Sequence of chain 1.A:
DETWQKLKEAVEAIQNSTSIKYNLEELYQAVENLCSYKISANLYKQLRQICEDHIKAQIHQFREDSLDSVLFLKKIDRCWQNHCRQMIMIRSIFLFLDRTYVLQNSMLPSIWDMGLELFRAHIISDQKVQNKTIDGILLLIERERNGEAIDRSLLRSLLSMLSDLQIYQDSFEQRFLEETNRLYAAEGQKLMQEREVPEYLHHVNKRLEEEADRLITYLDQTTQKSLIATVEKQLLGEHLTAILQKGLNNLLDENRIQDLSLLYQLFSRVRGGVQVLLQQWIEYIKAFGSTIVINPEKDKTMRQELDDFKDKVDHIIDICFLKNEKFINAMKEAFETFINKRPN

The small molecule below binds the protein below.
Small molecule (SMILES): CC(=O)N[C@@H](CC(=O)O)C(=O)N1CCC[C@H]1C(=O)N[C@@H](C)C(=O)N[C@@H](CC(=O)O)C(=O)N[C@@H](CCCN=C(N)N)C(=O)N[C@@H](CC1=c2ccccc2=NC1)C(=O)N[C@@H](CS)C(=O)N[C@@H](CCC(=O)O)C(=O)N[C@@H](CC(C)C)C(=O)N[C@@H](C)C(=O)N[C@@H](C)C(=O)N[C@@H](CC1=c2ccccc2=NC1)C(=O)N[C@H](C(=O)N[C@@H](CS)C(=O)N[C@@H](CC(=O)O)C(=O)N[C@H](C(=O)N[C@@H](Cc1ccccc1)C(N)=O)[C@@H](C)O)[C@@H](C)O

Binding-site contacts:
Ligand atom CD1 contacts residue LYS342 of chain 1.A at 3.6 Å.
Ligand atom NH2 contacts residue PRO306 of chain 1.A at 3.2 Å.
Ligand atom CD1 contacts residue ASP317 of chain 1.A at 3.6 Å.
Ligand atom CG contacts residue LEU316 of chain 1.A at 3.5 Å (hydrophobic).
Ligand atom CB contacts residue WHL1 of chain 1.I at 3.5 Å.
Ligand atom CD1 contacts residue ARG313 of chain 1.A at 3.5 Å.
Ligand atom OE1 contacts residue ARG313 of chain 1.A at 3.6 Å.
Ligand atom CB contacts residue WHL1 of chain 1.I at 2.6 Å.
Ligand atom CZ contacts residue PRO306 of chain 1.A at 3.5 Å (hydrophobic).
Ligand atom CE2 contacts residue LEU316 of chain 1.A at 3.5 Å (hydrophobic).
Ligand atom CB contacts residue ARG313 of chain 1.A at 3.5 Å.
Ligand atom CG contacts residue ARG313 of chain 1.A at 3.3 Å.
Ligand atom CB contacts residue GLU346 of chain 1.A at 3.6 Å.
Ligand atom CD2 contacts residue PHE348 of chain 1.A at 3.5 Å (hydrophobic).
Ligand atom N contacts residue ARG352 of chain 1.A at 3.5 Å (salt-bridge).
Ligand atom CH2 contacts residue PHE348 of chain 1.A at 3.6 Å (hydrophobic).
Ligand atom CZ3 contacts residue PHE348 of chain 1.A at 3.5 Å (hydrophobic).
Ligand atom NE contacts residue VAL303 of chain 1.A at 3.6 Å (h-bond).
Ligand atom CD contacts residue VAL303 of chain 1.A at 3.1 Å (hydrophobic).
Ligand atom CG2 contacts residue LYS320 of chain 1.A at 3.7 Å.
Ligand atom NE1 contacts residue LEU316 of chain 1.A at 3.5 Å (h-bond).
Ligand atom CE2 contacts residue PRO353 of chain 1.A at 3.4 Å (hydrophobic).
Ligand atom CZ2 contacts residue LEU316 of chain 1.A at 3.3 Å (hydrophobic).
Ligand atom CB contacts residue LEU316 of chain 1.A at 3.6 Å (hydrophobic).
Ligand atom CZ contacts residue PHE345 of chain 1.A at 3.7 Å (hydrophobic).
Ligand atom OD2 contacts residue ARG313 of chain 1.A at 2.3 Å (salt-bridge).
Ligand atom NE1 contacts residue ASP317 of chain 1.A at 3.1 Å (salt-bridge).
Ligand atom NE1 contacts residue PRO353 of chain 1.A at 3.5 Å.
Ligand atom C contacts residue ARG352 of chain 1.A at 3.6 Å.
Ligand atom CD1 contacts residue LEU316 of chain 1.A at 3.7 Å (hydrophobic).
Ligand atom O contacts residue MET312 of chain 1.A at 3.5 Å.
Ligand atom CB contacts residue MET312 of chain 1.A at 3.6 Å (hydrophobic).
Ligand atom O contacts residue WHL1 of chain 1.I at 3.6 Å.
Ligand atom CZ3 contacts residue PHE345 of chain 1.A at 3.6 Å (hydrophobic).
Ligand atom SG contacts residue WHL1 of chain 1.I at 1.8 Å.
Ligand atom CA contacts residue ARG352 of chain 1.A at 3.4 Å.
Ligand atom SG contacts residue ARG352 of chain 1.A at 3.4 Å (salt-bridge).
Ligand atom O contacts residue WHL1 of chain 1.I at 3.6 Å.
Ligand atom CE3 contacts residue ARG352 of chain 1.A at 3.5 Å.
Ligand atom CE2 contacts residue PHE345 of chain 1.A at 3.7 Å (hydrophobic).